A small-molecule ligand and the protein it binds are described below.
Small molecule (SMILES): CC[C@H](C)[C@H](N)C(=O)N[C@@H](CO)C(=O)N[C@@H](CCC(=O)O)C(=O)N[C@H](C=O)C(C)C

Binding-site contacts:
Ligand atom C contacts residue GLN3 of chain 14.E at 3.9 Å.
Ligand atom OE1 contacts residue ASN25 of chain 14.E at 4.4 Å.
Ligand atom O contacts residue SER5 of chain 14.E at 3.8 Å.
Ligand atom CG2 contacts residue SER5 of chain 14.E at 3.7 Å.
Ligand atom C contacts residue VAL4 of chain 14.E at 4.0 Å (hydrophobic).
Ligand atom CA contacts residue VAL4 of chain 14.E at 4.0 Å (hydrophobic).
Ligand atom CB contacts residue ALA2 of chain 14.E at 4.3 Å (hydrophobic).
Ligand atom O contacts residue VAL4 of chain 14.E at 3.8 Å.
Ligand atom C contacts residue VAL4 of chain 14.E at 4.2 Å (hydrophobic).
Ligand atom CA contacts residue ALA2 of chain 14.E at 3.5 Å (hydrophobic).
Ligand atom OE2 contacts residue VAL4 of chain 14.E at 3.6 Å.
Ligand atom CG2 contacts residue ALA2 of chain 14.E at 4.0 Å (hydrophobic).
Ligand atom C contacts residue ALA2 of chain 14.E at 3.7 Å (hydrophobic).
Ligand atom CA contacts residue VAL4 of chain 14.E at 3.5 Å (hydrophobic).
Ligand atom CA contacts residue GLN3 of chain 14.E at 4.2 Å.
Ligand atom O contacts residue SER6 of chain 14.E at 4.1 Å.
Ligand atom OE1 contacts residue VAL4 of chain 14.E at 3.5 Å.
Ligand atom C contacts residue VAL4 of chain 14.E at 3.6 Å (hydrophobic).
Ligand atom CB contacts residue ALA2 of chain 14.E at 3.4 Å (hydrophobic).
Ligand atom CG1 contacts residue GLN3 of chain 14.E at 4.1 Å.
Ligand atom CB contacts residue VAL4 of chain 14.E at 4.5 Å (hydrophobic).
Ligand atom N contacts residue VAL4 of chain 14.E at 3.0 Å (h-bond).
Ligand atom N contacts residue ALA2 of chain 14.E at 3.0 Å (h-bond).
Ligand atom CA contacts residue ALA2 of chain 14.E at 4.0 Å (hydrophobic).
Ligand atom O contacts residue GLN3 of chain 14.E at 3.1 Å (h-bond).
Ligand atom O contacts residue VAL4 of chain 14.E at 2.9 Å (h-bond).
Ligand atom OG contacts residue GLN3 of chain 14.E at 3.3 Å (h-bond).
Ligand atom O contacts residue ALA2 of chain 14.E at 3.9 Å.
Ligand atom CB contacts residue GLN3 of chain 14.E at 4.4 Å.
Ligand atom CB contacts residue VAL4 of chain 14.E at 4.3 Å (hydrophobic).
Ligand atom CG2 contacts residue VAL4 of chain 14.E at 3.8 Å (hydrophobic).
Ligand atom CD contacts residue VAL4 of chain 14.E at 3.8 Å (hydrophobic).
Ligand atom CG2 contacts residue GLN3 of chain 14.E at 3.4 Å.
Ligand atom CB contacts residue GLN3 of chain 14.E at 3.4 Å.
Ligand atom C contacts residue ALA2 of chain 14.E at 4.3 Å (hydrophobic).

Sequence of chain 14.E:
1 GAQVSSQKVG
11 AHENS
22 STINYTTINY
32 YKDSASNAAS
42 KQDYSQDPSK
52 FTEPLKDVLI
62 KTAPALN